This protein binds this small molecule.
Small molecule (SMILES): CC(=O)N[C@@H]1[C@@H](O)[C@H](O)[C@@H](CO)O[C@H]1O

Binding-site contacts:
Ligand atom C4 contacts residue ASN57 of chain 2.A at 4.2 Å.
Ligand atom C5 contacts residue TYR88 of chain 2.A at 4.0 Å (hydrophobic).
Ligand atom C3 contacts residue ASN57 of chain 2.A at 3.8 Å.
Ligand atom O6 contacts residue TYR88 of chain 2.A at 2.6 Å (h-bond).
Ligand atom O7 contacts residue GLN69 of chain 2.A at 4.5 Å.
Ligand atom O5 contacts residue TYR88 of chain 2.A at 3.5 Å (h-bond).
Ligand atom C7 contacts residue ASN57 of chain 2.A at 3.1 Å.
Ligand atom C2 contacts residue ASN57 of chain 2.A at 2.5 Å.
Ligand atom C6 contacts residue TYR88 of chain 2.A at 3.3 Å (hydrophobic).
Ligand atom O7 contacts residue ASN57 of chain 2.A at 3.0 Å (h-bond).
Ligand atom C8 contacts residue ASN57 of chain 2.A at 4.4 Å.
Ligand atom O5 contacts residue ASN57 of chain 2.A at 2.3 Å (h-bond).
Ligand atom N2 contacts residue ASN57 of chain 2.A at 2.9 Å (h-bond).
Ligand atom C8 contacts residue GLU56 of chain 2.A at 4.1 Å.
Ligand atom C5 contacts residue ASN57 of chain 2.A at 3.7 Å.
Ligand atom C1 contacts residue ASN57 of chain 2.A at 1.4 Å.

Sequence of chain 2.A:
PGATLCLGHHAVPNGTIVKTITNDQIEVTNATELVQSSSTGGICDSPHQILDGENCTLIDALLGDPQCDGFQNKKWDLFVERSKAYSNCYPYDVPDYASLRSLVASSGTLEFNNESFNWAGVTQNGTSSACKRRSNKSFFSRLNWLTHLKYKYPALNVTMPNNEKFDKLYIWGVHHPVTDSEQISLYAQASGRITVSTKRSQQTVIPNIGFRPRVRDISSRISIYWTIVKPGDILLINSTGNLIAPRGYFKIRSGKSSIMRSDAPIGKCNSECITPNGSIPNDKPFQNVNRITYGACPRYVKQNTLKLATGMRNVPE